The small molecule below binds the protein below.
Small molecule (SMILES): CC(=O)N[C@H]1[C@H]([C@H](O)[C@H](O)CO)OC(C(=O)O)=C[C@@H]1O

Binding-site contacts:
Ligand atom C6 contacts residue TYR322 of chain 2.A at 3.9 Å (hydrophobic).
Ligand atom C11 contacts residue TRP97 of chain 2.A at 3.7 Å (hydrophobic).
Ligand atom O8 contacts residue GLU195 of chain 2.A at 2.8 Å (salt-bridge).
Ligand atom O1A contacts residue TYR322 of chain 2.A at 3.7 Å.
Ligand atom C3 contacts residue ASP69 of chain 2.A at 3.2 Å.
Ligand atom O10 contacts residue ASP69 of chain 2.A at 3.6 Å.
Ligand atom O4 contacts residue ASP69 of chain 2.A at 3.4 Å (salt-bridge).
Ligand atom O4 contacts residue GLU37 of chain 2.A at 3.5 Å (salt-bridge).
Ligand atom C2 contacts residue TYR322 of chain 2.A at 3.2 Å (hydrophobic).
Ligand atom C1 contacts residue ARG288 of chain 2.A at 3.6 Å.
Ligand atom C9 contacts residue GLU195 of chain 2.A at 3.4 Å.
Ligand atom O1B contacts residue TYR264 of chain 2.A at 3.2 Å (h-bond).
Ligand atom C3 contacts residue GLU37 of chain 2.A at 3.6 Å.
Ligand atom C4 contacts residue ASP69 of chain 2.A at 3.8 Å.
Ligand atom C4 contacts residue GLU37 of chain 2.A at 3.9 Å.
Ligand atom C10 contacts residue ARG70 of chain 2.A at 4.0 Å.
Ligand atom C3 contacts residue ARG36 of chain 2.A at 3.9 Å.
Ligand atom O1A contacts residue ARG288 of chain 2.A at 2.9 Å (salt-bridge).
Ligand atom C11 contacts residue SER98 of chain 2.A at 4.1 Å.
Ligand atom C9 contacts residue ALA165 of chain 2.A at 3.6 Å (hydrophobic).
Ligand atom O1B contacts residue TYR322 of chain 2.A at 3.6 Å.
Ligand atom C9 contacts residue ARG211 of chain 2.A at 4.0 Å.
Ligand atom C8 contacts residue ARG211 of chain 2.A at 3.3 Å.
Ligand atom C11 contacts residue ILE141 of chain 2.A at 4.0 Å (hydrophobic).
Ligand atom O9 contacts residue ALA165 of chain 2.A at 3.5 Å.
Ligand atom O9 contacts residue ARG143 of chain 2.A at 3.4 Å (salt-bridge).
Ligand atom O1B contacts residue ARG288 of chain 2.A at 2.9 Å (salt-bridge).
Ligand atom C8 contacts residue GLU195 of chain 2.A at 3.6 Å.
Ligand atom O1B contacts residue ARG211 of chain 2.A at 3.5 Å (salt-bridge).
Ligand atom O8 contacts residue ARG211 of chain 2.A at 3.1 Å.
Ligand atom C3 contacts residue TYR322 of chain 2.A at 3.6 Å (hydrophobic).
Ligand atom O8 contacts residue GLU196 of chain 2.A at 3.9 Å.
Ligand atom C6 contacts residue GLU196 of chain 2.A at 4.0 Å.
Ligand atom C1 contacts residue TYR322 of chain 2.A at 3.2 Å (hydrophobic).
Ligand atom O6 contacts residue TYR322 of chain 2.A at 3.6 Å (h-bond).
Ligand atom O1A contacts residue ARG36 of chain 2.A at 3.1 Å (salt-bridge).
Ligand atom C4 contacts residue TYR322 of chain 2.A at 4.0 Å (hydrophobic).
Ligand atom O6 contacts residue ARG211 of chain 2.A at 4.0 Å.
Ligand atom O10 contacts residue ARG70 of chain 2.A at 2.7 Å (salt-bridge).
Ligand atom O9 contacts residue GLU195 of chain 2.A at 2.5 Å (salt-bridge).

Sequence of chain 2.A:
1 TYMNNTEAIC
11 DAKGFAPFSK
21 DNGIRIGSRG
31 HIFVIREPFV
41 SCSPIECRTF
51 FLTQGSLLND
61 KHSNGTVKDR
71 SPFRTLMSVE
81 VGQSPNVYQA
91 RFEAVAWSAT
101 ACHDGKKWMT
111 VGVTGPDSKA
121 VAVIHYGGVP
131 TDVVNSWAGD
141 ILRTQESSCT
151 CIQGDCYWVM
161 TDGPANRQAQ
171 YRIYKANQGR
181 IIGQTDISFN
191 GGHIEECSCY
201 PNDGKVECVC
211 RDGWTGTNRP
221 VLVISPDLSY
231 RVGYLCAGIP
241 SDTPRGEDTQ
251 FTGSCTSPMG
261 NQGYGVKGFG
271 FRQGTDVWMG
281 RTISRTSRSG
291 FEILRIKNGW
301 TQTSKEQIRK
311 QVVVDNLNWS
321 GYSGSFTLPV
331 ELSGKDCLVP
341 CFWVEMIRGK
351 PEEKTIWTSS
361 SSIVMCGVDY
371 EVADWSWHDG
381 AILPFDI